The small molecule below binds the protein below.
Small molecule (SMILES): CCCC[C@H](NC(=O)[C@H](C)NC(=O)[C@H](CCC(=O)O)NC(=O)[C@H](Cc1ccccc1)NC[C@H](CC(C)C)NC(=O)[C@@H](NC(=O)[C@@H](N)CCCNC(N)=[NH2+])C(C)C)C(N)=O

Binding-site contacts:
Ligand atom N4 contacts residue GLY27 of chain 1.B at 3.0 Å (h-bond).
Ligand atom CB6 contacts residue ASP30 of chain 1.B at 3.4 Å.
Ligand atom CB5 contacts residue ASP29 of chain 1.B at 3.6 Å.
Ligand atom O2 contacts residue GLY49 of chain 1.B at 3.5 Å.
Ligand atom CD3 contacts residue ASP30 of chain 1.B at 3.2 Å.
Ligand atom O3 contacts residue ASP29 of chain 1.B at 3.0 Å (salt-bridge).
Ligand atom CD21 contacts residue LEU23 of chain 1.A at 3.5 Å (hydrophobic).
Ligand atom CD21 contacts residue GLY27 of chain 1.B at 3.3 Å.
Ligand atom N2 contacts residue GLY27 of chain 1.A at 3.0 Å (h-bond).
Ligand atom N6 contacts residue ASP29 of chain 1.B at 3.5 Å (salt-bridge).
Ligand atom C2 contacts residue ASP25 of chain 1.A at 3.5 Å.
Ligand atom CB contacts residue VAL48 of chain 1.A at 3.5 Å (hydrophobic).
Ligand atom N5 contacts residue VAL48 of chain 1.B at 2.9 Å (h-bond).
Ligand atom O1 contacts residue GLY49 of chain 1.A at 3.2 Å.
Ligand atom N7 contacts residue LEU46 of chain 1.B at 3.2 Å (h-bond).
Ligand atom N contacts residue ASP29 of chain 1.A at 2.8 Å (salt-bridge).
Ligand atom CA4 contacts residue VAL48 of chain 1.B at 3.5 Å (hydrophobic).
Ligand atom C contacts residue VAL48 of chain 1.A at 3.6 Å (hydrophobic).
Ligand atom OE1 contacts residue ILE47 of chain 1.B at 3.3 Å.
Ligand atom O3 contacts residue GLY27 of chain 1.B at 3.1 Å (h-bond).
Ligand atom CB2 contacts residue GLY27 of chain 1.A at 3.5 Å.
Ligand atom N1 contacts residue VAL48 of chain 1.A at 2.9 Å (h-bond).
Ligand atom CA contacts residue VAL48 of chain 1.A at 3.4 Å (hydrophobic).
Ligand atom O contacts residue ASP29 of chain 1.A at 2.8 Å (salt-bridge).
Ligand atom CB5 contacts residue ARG8 of chain 1.A at 3.5 Å.
Ligand atom OE1 contacts residue ASP30 of chain 1.B at 2.5 Å (salt-bridge).
Ligand atom CG2 contacts residue ILE50 of chain 1.B at 3.4 Å (hydrophobic).
Ligand atom O4 contacts residue ILE47 of chain 1.B at 3.4 Å.
Ligand atom CA5 contacts residue ASP29 of chain 1.B at 3.5 Å.
Ligand atom N6 contacts residue ASP30 of chain 1.B at 3.6 Å (salt-bridge).
Ligand atom O3 contacts residue ALA28 of chain 1.B at 3.3 Å.
Ligand atom C2 contacts residue ASP25 of chain 1.B at 3.5 Å.
Ligand atom OE2 contacts residue ASP29 of chain 1.B at 3.0 Å (salt-bridge).
Ligand atom O4 contacts residue VAL48 of chain 1.B at 2.9 Å (h-bond).
Ligand atom CB2 contacts residue ASP25 of chain 1.B at 3.6 Å.
Ligand atom CA3 contacts residue ASP25 of chain 1.A at 3.5 Å.
Ligand atom CA3 contacts residue GLY27 of chain 1.B at 3.5 Å.
Ligand atom OE2 contacts residue ASP30 of chain 1.B at 2.9 Å (salt-bridge).
Ligand atom N3 contacts residue ASP25 of chain 1.A at 3.1 Å (salt-bridge).
Ligand atom N contacts residue ASP30 of chain 1.A at 3.5 Å (salt-bridge).

Sequence of chain 1.A:
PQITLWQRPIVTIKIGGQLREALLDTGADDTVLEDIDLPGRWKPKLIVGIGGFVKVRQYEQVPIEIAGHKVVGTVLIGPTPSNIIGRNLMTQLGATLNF

Sequence of chain 1.B:
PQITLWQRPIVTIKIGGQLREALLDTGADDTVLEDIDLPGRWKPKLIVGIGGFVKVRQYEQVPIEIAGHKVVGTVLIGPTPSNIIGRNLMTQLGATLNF